The small molecule below binds the protein below.
Small molecule (SMILES): O=c1ccn([C@@H]2O[C@H](CO[P](=O)(O)O[C@H]3[C@@H](O)[C@H](n4ccc(=O)[nH]c4=O)O[C@@H]3CO[P](=O)(O)O[C@H]3[C@@H](O)[C@H](n4ccc(=O)[nH]c4=O)O[C@@H]3CO[P](=O)(O)O[C@H]3[C@@H](O)[C@H](n4ccc(=O)[nH]c4=O)O[C@@H]3COP(=O)=O)[C@@H](O)[C@H]2O)c(=O)[nH]1

Binding-site contacts:
Ligand atom P contacts residue ARG15 of chain 58.A at 3.1 Å.
Ligand atom O3' contacts residue ARG19 of chain 58.A at 3.6 Å (salt-bridge).
Ligand atom O5' contacts residue ARG19 of chain 58.A at 2.1 Å (salt-bridge).
Ligand atom N1 contacts residue ARG19 of chain 58.A at 3.9 Å.
Ligand atom N1 contacts residue A3 of chain 58.B at 4.3 Å.
Ligand atom O3' contacts residue ARG15 of chain 58.A at 3.1 Å (salt-bridge).
Ligand atom C1' contacts residue ARG19 of chain 58.A at 4.3 Å.
Ligand atom C5' contacts residue ARG15 of chain 58.A at 2.5 Å.
Ligand atom P contacts residue ARG19 of chain 58.A at 2.8 Å.
Ligand atom C5' contacts residue ARG19 of chain 58.A at 3.2 Å.
Ligand atom OP1 contacts residue LYS18 of chain 58.A at 3.7 Å.
Ligand atom C4 contacts residue A1 of chain 58.B at 3.4 Å.
Ligand atom C3' contacts residue ARG19 of chain 58.A at 3.4 Å.
Ligand atom C4' contacts residue ARG15 of chain 58.A at 3.3 Å.
Ligand atom OP1 contacts residue MET14 of chain 58.A at 3.8 Å.
Ligand atom O2 contacts residue A1 of chain 58.B at 2.7 Å (h-bond).
Ligand atom OP2 contacts residue ARG15 of chain 58.A at 2.5 Å.
Ligand atom O5' contacts residue ARG15 of chain 58.A at 3.6 Å.
Ligand atom C2 contacts residue A2 of chain 58.B at 3.9 Å.
Ligand atom C4 contacts residue ARG19 of chain 58.A at 3.9 Å.
Ligand atom O2 contacts residue A2 of chain 58.B at 3.7 Å.
Ligand atom OP2 contacts residue ARG19 of chain 58.A at 2.1 Å (salt-bridge).
Ligand atom O4 contacts residue A3 of chain 58.B at 2.8 Å (h-bond).
Ligand atom C2 contacts residue A3 of chain 58.B at 3.5 Å.
Ligand atom N3 contacts residue A2 of chain 58.B at 3.7 Å.
Ligand atom C4 contacts residue A3 of chain 58.B at 3.6 Å.
Ligand atom C2 contacts residue A1 of chain 58.B at 3.1 Å.
Ligand atom OP1 contacts residue ARG19 of chain 58.A at 4.1 Å.
Ligand atom C6 contacts residue ARG19 of chain 58.A at 2.7 Å.
Ligand atom O4 contacts residue A1 of chain 58.B at 3.0 Å (h-bond).
Ligand atom C5 contacts residue ARG19 of chain 58.A at 2.9 Å.
Ligand atom OP2 contacts residue ALA16 of chain 58.A at 4.1 Å.
Ligand atom N3 contacts residue A1 of chain 58.B at 2.7 Å (h-bond).
Ligand atom OP1 contacts residue ARG15 of chain 58.A at 2.5 Å.
Ligand atom C3' contacts residue ARG15 of chain 58.A at 3.8 Å.
Ligand atom C4' contacts residue ARG19 of chain 58.A at 3.7 Å.
Ligand atom O4' contacts residue ARG19 of chain 58.A at 3.9 Å.
Ligand atom C2' contacts residue ARG19 of chain 58.A at 3.6 Å.
Ligand atom O2 contacts residue A3 of chain 58.B at 3.2 Å.
Ligand atom N3 contacts residue A3 of chain 58.B at 2.8 Å (h-bond).

Sequence of chain 58.A:
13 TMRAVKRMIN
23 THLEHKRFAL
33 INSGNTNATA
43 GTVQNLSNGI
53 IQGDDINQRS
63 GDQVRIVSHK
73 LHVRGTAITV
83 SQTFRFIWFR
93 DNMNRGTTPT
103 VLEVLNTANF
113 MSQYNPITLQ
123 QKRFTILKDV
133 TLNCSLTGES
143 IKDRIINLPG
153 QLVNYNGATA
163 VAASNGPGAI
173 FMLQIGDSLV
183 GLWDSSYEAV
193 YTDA